Binding-site contacts:
Ligand atom C8 contacts residue LEU71 of chain 1.D at 3.7 Å (hydrophobic).
Ligand atom O8 contacts residue LEU71 of chain 1.D at 3.3 Å.
Ligand atom C8 contacts residue TYR53 of chain 1.B at 3.6 Å (hydrophobic).
Ligand atom N6 contacts residue LEU47 of chain 1.B at 3.9 Å.
Ligand atom O4 contacts residue GLU21 of chain 1.D at 2.8 Å (salt-bridge).
Ligand atom N5 contacts residue TYR53 of chain 1.B at 3.2 Å (h-bond).
Ligand atom O4 contacts residue LYS99 of chain 1.D at 2.9 Å (salt-bridge).
Ligand atom C11 contacts residue GLU21 of chain 1.D at 3.4 Å.
Ligand atom O4 contacts residue GLY16 of chain 1.D at 3.4 Å.
Ligand atom N1 contacts residue VAL17 of chain 1.D at 3.6 Å.
Ligand atom C9 contacts residue TYR53 of chain 1.B at 3.2 Å (hydrophobic).
Ligand atom N7 contacts residue TYR53 of chain 1.B at 3.9 Å.
Ligand atom N6 contacts residue GLU73 of chain 1.D at 2.6 Å (salt-bridge).
Ligand atom N5 contacts residue VAL51 of chain 1.B at 3.5 Å (h-bond).
Ligand atom C3 contacts residue ASN52 of chain 1.B at 3.5 Å.
Ligand atom C10 contacts residue TYR53 of chain 1.B at 3.4 Å (hydrophobic).
Ligand atom C6 contacts residue TYR53 of chain 1.B at 3.6 Å (hydrophobic).
Ligand atom C11 contacts residue TYR53 of chain 1.B at 3.1 Å (hydrophobic).
Ligand atom N1 contacts residue TYR53 of chain 1.B at 3.5 Å (h-bond).
Ligand atom O4 contacts residue TYR53 of chain 1.B at 3.8 Å.
Ligand atom C6 contacts residue VAL51 of chain 1.B at 3.6 Å (hydrophobic).
Ligand atom N6 contacts residue VAL51 of chain 1.B at 2.7 Å (h-bond).
Ligand atom O4 contacts residue VAL17 of chain 1.D at 2.8 Å (h-bond).
Ligand atom C11 contacts residue VAL17 of chain 1.D at 3.4 Å (hydrophobic).
Ligand atom O8 contacts residue GLU73 of chain 1.D at 3.5 Å (salt-bridge).
Ligand atom N5 contacts residue LEU47 of chain 1.B at 3.5 Å.
Ligand atom N4 contacts residue TYR53 of chain 1.B at 3.8 Å.
Ligand atom C2 contacts residue VAL17 of chain 1.D at 3.6 Å (hydrophobic).
Ligand atom C2 contacts residue TYR53 of chain 1.B at 3.2 Å (hydrophobic).
Ligand atom C11 contacts residue LYS99 of chain 1.D at 3.4 Å.
Ligand atom N7 contacts residue GLU73 of chain 1.D at 2.8 Å (salt-bridge).
Ligand atom O8 contacts residue LYS70 of chain 1.D at 3.9 Å.
Ligand atom C6 contacts residue GLU73 of chain 1.D at 3.3 Å.
Ligand atom C8 contacts residue GLU73 of chain 1.D at 3.6 Å.
Ligand atom N4 contacts residue ASN52 of chain 1.B at 2.9 Å (h-bond).
Ligand atom C3 contacts residue TYR53 of chain 1.B at 3.4 Å (hydrophobic).
Ligand atom N5 contacts residue ASN52 of chain 1.B at 3.6 Å.
Ligand atom N6 contacts residue SER50 of chain 1.B at 3.7 Å.
Ligand atom O8 contacts residue VAL72 of chain 1.D at 3.1 Å (h-bond).
Ligand atom C6 contacts residue LEU47 of chain 1.B at 3.7 Å (hydrophobic).

Sequence of chain 1.B:
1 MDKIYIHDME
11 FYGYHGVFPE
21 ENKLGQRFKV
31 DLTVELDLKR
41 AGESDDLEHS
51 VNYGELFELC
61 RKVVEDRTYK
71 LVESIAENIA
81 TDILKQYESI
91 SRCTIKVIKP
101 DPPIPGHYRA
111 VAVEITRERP

Sequence of chain 1.D:
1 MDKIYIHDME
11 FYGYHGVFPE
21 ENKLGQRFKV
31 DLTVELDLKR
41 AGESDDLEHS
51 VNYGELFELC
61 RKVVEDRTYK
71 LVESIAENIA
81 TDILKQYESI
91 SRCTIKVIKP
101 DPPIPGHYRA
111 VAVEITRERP

A small-molecule ligand and the protein it binds are described below.
Small molecule (SMILES): Nc1nc2c(c(=O)[nH]1)N=C(CO)CN2